Sequence of chain 1.E:
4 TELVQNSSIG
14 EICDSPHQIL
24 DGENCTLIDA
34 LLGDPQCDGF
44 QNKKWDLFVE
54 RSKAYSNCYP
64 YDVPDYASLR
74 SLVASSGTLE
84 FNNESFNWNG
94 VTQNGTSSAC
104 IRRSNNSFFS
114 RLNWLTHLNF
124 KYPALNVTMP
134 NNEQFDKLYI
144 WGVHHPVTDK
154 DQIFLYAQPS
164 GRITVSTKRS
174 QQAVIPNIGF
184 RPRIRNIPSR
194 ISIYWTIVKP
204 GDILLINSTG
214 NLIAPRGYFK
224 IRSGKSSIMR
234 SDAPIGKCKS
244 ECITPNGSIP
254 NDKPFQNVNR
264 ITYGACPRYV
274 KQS

The protein below binds the small molecule below.
Small molecule (SMILES): CC(=O)N[C@@H]1[C@@H](O)[C@H](O)[C@@H](CO)O[C@H]1O

Binding-site contacts:
Ligand atom O6 contacts residue ASP57 of chain 1.O at 4.0 Å.
Ligand atom C3 contacts residue ASN108 of chain 1.E at 3.9 Å.
Ligand atom N2 contacts residue ASN108 of chain 1.E at 3.0 Å (h-bond).
Ligand atom C7 contacts residue ASN108 of chain 1.E at 2.9 Å.
Ligand atom C5 contacts residue ASN108 of chain 1.E at 3.8 Å.
Ligand atom C6 contacts residue ASN108 of chain 1.E at 4.4 Å.
Ligand atom O7 contacts residue ARG106 of chain 1.E at 4.2 Å.
Ligand atom O5 contacts residue ASN108 of chain 1.E at 2.5 Å (h-bond).
Ligand atom C2 contacts residue ASN108 of chain 1.E at 2.5 Å.
Ligand atom C8 contacts residue ASN108 of chain 1.E at 4.3 Å.
Ligand atom C1 contacts residue ASN108 of chain 1.E at 1.5 Å.
Ligand atom O7 contacts residue ASN108 of chain 1.E at 2.1 Å (h-bond).
Ligand atom C4 contacts residue ASN108 of chain 1.E at 4.3 Å.

Sequence of chain 1.O:
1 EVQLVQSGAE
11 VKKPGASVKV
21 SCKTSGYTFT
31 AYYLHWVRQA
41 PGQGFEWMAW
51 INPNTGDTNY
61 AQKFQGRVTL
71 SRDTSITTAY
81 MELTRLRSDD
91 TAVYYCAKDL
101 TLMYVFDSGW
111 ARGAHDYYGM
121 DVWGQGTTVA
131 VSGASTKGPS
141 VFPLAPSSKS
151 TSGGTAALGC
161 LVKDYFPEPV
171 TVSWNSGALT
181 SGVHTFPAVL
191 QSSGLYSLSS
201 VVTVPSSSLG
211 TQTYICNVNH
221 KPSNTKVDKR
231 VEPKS